Sequence of chain 1.A:
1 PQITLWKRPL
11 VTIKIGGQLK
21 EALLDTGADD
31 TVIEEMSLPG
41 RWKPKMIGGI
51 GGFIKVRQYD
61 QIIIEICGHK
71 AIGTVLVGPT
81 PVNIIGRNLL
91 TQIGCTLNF

Binding-site contacts:
Ligand atom C32 contacts residue ILE50 of chain 1.A at 3.4 Å (hydrophobic).
Ligand atom O30 contacts residue GLY49 of chain 1.B at 3.5 Å.
Ligand atom C23 contacts residue PRO81 of chain 1.B at 3.5 Å (hydrophobic).
Ligand atom O30 contacts residue ILE50 of chain 1.B at 3.1 Å (h-bond).
Ligand atom N16 contacts residue ASP25 of chain 1.B at 2.8 Å (salt-bridge).
Ligand atom F11 contacts residue ASP30 of chain 1.A at 2.5 Å.
Ligand atom C15 contacts residue ALA28 of chain 1.A at 3.5 Å (hydrophobic).
Ligand atom C33 contacts residue ILE50 of chain 1.A at 3.6 Å (hydrophobic).
Ligand atom C7 contacts residue ALA28 of chain 1.A at 3.6 Å (hydrophobic).
Ligand atom C15 contacts residue ASP25 of chain 1.A at 3.1 Å.
Ligand atom C13 contacts residue GLY48 of chain 1.A at 3.6 Å.
Ligand atom C38 contacts residue GLY48 of chain 1.B at 3.3 Å.
Ligand atom C19 contacts residue ASP25 of chain 1.B at 3.5 Å.
Ligand atom C9 contacts residue ASP30 of chain 1.A at 3.0 Å.
Ligand atom F11 contacts residue ILE47 of chain 1.A at 3.2 Å.
Ligand atom O37 contacts residue ASP29 of chain 1.B at 3.6 Å (salt-bridge).
Ligand atom O29 contacts residue ILE50 of chain 1.A at 2.9 Å (h-bond).
Ligand atom F10 contacts residue ASP30 of chain 1.A at 2.7 Å.
Ligand atom O37 contacts residue ASP30 of chain 1.B at 3.0 Å (salt-bridge).
Ligand atom N16 contacts residue ASP25 of chain 1.A at 2.9 Å (salt-bridge).
Ligand atom C39 contacts residue GLY48 of chain 1.B at 3.5 Å.
Ligand atom C17 contacts residue ASP25 of chain 1.B at 3.3 Å.
Ligand atom C6 contacts residue ALA28 of chain 1.A at 3.5 Å (hydrophobic).
Ligand atom F12 contacts residue ILE47 of chain 1.A at 3.6 Å.
Ligand atom C17 contacts residue GOL1 of chain 1.F at 3.6 Å.
Ligand atom F10 contacts residue ASP29 of chain 1.A at 3.2 Å.
Ligand atom C14 contacts residue GLY48 of chain 1.A at 3.6 Å.
Ligand atom C7 contacts residue VAL32 of chain 1.A at 3.7 Å (hydrophobic).
Ligand atom C15 contacts residue ASP25 of chain 1.B at 3.5 Å.
Ligand atom C26 contacts residue ARG8 of chain 1.B at 3.3 Å.
Ligand atom C4 contacts residue GOL1 of chain 1.F at 3.4 Å.
Ligand atom N3 contacts residue GOL1 of chain 1.F at 3.2 Å (h-bond).
Ligand atom O37 contacts residue ALA28 of chain 1.B at 3.5 Å.
Ligand atom C15 contacts residue GLY27 of chain 1.A at 3.2 Å.
Ligand atom F12 contacts residue ASP30 of chain 1.A at 3.2 Å.
Ligand atom C24 contacts residue PRO81 of chain 1.B at 3.6 Å (hydrophobic).
Ligand atom N36 contacts residue ASP30 of chain 1.B at 3.2 Å (salt-bridge).
Ligand atom C21 contacts residue GLY27 of chain 1.A at 3.4 Å.
Ligand atom C2 contacts residue GOL1 of chain 1.F at 3.4 Å.
Ligand atom N3 contacts residue ASP25 of chain 1.A at 3.3 Å (salt-bridge).

The protein below binds the small molecule below.
Small molecule (SMILES): NC(=O)c1ccc(S(=O)(=O)N(CCCc2ccccc2)[C@H]2CNC[C@@H]2NCc2ccc(C(F)(F)F)cc2)cc1

Sequence of chain 1.B:
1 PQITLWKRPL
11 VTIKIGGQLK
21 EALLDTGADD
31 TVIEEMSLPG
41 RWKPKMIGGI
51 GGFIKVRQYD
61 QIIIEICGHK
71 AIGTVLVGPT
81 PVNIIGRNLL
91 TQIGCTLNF